Sequence of chain 1.B:
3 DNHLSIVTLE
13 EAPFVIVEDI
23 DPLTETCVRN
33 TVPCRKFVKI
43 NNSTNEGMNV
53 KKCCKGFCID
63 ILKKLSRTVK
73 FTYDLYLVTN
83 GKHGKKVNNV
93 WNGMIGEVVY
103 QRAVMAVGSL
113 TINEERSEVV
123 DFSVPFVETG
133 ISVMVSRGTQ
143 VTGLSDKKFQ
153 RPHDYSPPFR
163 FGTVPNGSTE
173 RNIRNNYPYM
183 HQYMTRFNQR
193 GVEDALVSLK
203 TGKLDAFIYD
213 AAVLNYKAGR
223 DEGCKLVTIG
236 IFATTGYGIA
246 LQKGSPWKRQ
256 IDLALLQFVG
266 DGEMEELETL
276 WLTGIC

Binding-site contacts:
Ligand atom C contacts residue THR113 of chain 1.B at 3.4 Å.
Ligand atom CG contacts residue TYR211 of chain 1.B at 3.5 Å (hydrophobic).
Ligand atom CA contacts residue SER111 of chain 1.B at 4.2 Å.
Ligand atom OXT contacts residue ARG118 of chain 1.B at 2.5 Å (salt-bridge).
Ligand atom OXT contacts residue THR113 of chain 1.B at 4.1 Å.
Ligand atom CB contacts residue HIS85 of chain 1.B at 3.5 Å.
Ligand atom OE2 contacts residue GLY169 of chain 1.B at 3.4 Å.
Ligand atom CD contacts residue THR171 of chain 1.B at 3.4 Å.
Ligand atom O contacts residue SER111 of chain 1.B at 3.2 Å (h-bond).
Ligand atom OXT contacts residue HIS85 of chain 1.B at 3.7 Å.
Ligand atom N contacts residue SER111 of chain 1.B at 3.2 Å (h-bond).
Ligand atom N contacts residue TYR242 of chain 1.B at 4.3 Å.
Ligand atom OE1 contacts residue ASP212 of chain 1.B at 3.2 Å (salt-bridge).
Ligand atom C contacts residue HIS85 of chain 1.B at 3.7 Å.
Ligand atom OXT contacts residue SER170 of chain 1.B at 3.0 Å (h-bond).
Ligand atom O contacts residue THR113 of chain 1.B at 3.0 Å (h-bond).
Ligand atom OE1 contacts residue SER170 of chain 1.B at 4.3 Å.
Ligand atom N contacts residue ASP212 of chain 1.B at 4.2 Å.
Ligand atom O contacts residue LEU112 of chain 1.B at 3.7 Å.
Ligand atom N contacts residue HIS85 of chain 1.B at 3.9 Å.
Ligand atom N contacts residue THR113 of chain 1.B at 2.9 Å (h-bond).
Ligand atom O contacts residue HIS85 of chain 1.B at 3.3 Å.
Ligand atom CA contacts residue SER170 of chain 1.B at 3.4 Å.
Ligand atom N contacts residue SER170 of chain 1.B at 4.2 Å.
Ligand atom OE1 contacts residue TYR211 of chain 1.B at 3.8 Å.
Ligand atom CG contacts residue HIS85 of chain 1.B at 4.3 Å.
Ligand atom CB contacts residue SER170 of chain 1.B at 4.2 Å.
Ligand atom OE2 contacts residue SER170 of chain 1.B at 3.2 Å (h-bond).
Ligand atom CD contacts residue TYR211 of chain 1.B at 3.7 Å (hydrophobic).
Ligand atom C contacts residue SER170 of chain 1.B at 3.5 Å.
Ligand atom OE2 contacts residue THR171 of chain 1.B at 3.1 Å (h-bond).
Ligand atom CD contacts residue SER170 of chain 1.B at 4.1 Å.
Ligand atom O contacts residue ARG118 of chain 1.B at 3.1 Å (salt-bridge).
Ligand atom CA contacts residue THR113 of chain 1.B at 3.3 Å.
Ligand atom OE1 contacts residue THR171 of chain 1.B at 2.7 Å (h-bond).
Ligand atom C contacts residue ARG118 of chain 1.B at 3.4 Å.
Ligand atom CB contacts residue GLY169 of chain 1.B at 4.2 Å.
Ligand atom C contacts residue SER111 of chain 1.B at 4.1 Å.
Ligand atom CA contacts residue HIS85 of chain 1.B at 3.9 Å.
Ligand atom OXT contacts residue GLY169 of chain 1.B at 3.8 Å.

A protein and the small-molecule ligand that binds it are described below.
Small molecule (SMILES): N[C@@H](CCC(=O)O)C(=O)O